Binding-site contacts:
Ligand atom N2 contacts residue ASN242 of chain 1.B at 3.0 Å (h-bond).
Ligand atom O7 contacts residue ASN242 of chain 1.B at 3.3 Å (h-bond).
Ligand atom C3 contacts residue ASN242 of chain 1.B at 4.0 Å.
Ligand atom C2 contacts residue ASN242 of chain 1.B at 2.7 Å.
Ligand atom C1 contacts residue ASN242 of chain 1.B at 1.5 Å.
Ligand atom C3 contacts residue TRP148 of chain 1.B at 4.4 Å (hydrophobic).
Ligand atom C1 contacts residue TRP148 of chain 1.B at 4.3 Å (hydrophobic).
Ligand atom C5 contacts residue ASN242 of chain 1.B at 3.6 Å.
Ligand atom C8 contacts residue VAL240 of chain 1.B at 3.4 Å (hydrophobic).
Ligand atom C4 contacts residue ASN242 of chain 1.B at 4.3 Å.
Ligand atom C5 contacts residue TRP148 of chain 1.B at 4.0 Å (hydrophobic).
Ligand atom O6 contacts residue TRP148 of chain 1.B at 4.1 Å.
Ligand atom C7 contacts residue ASN242 of chain 1.B at 3.2 Å.
Ligand atom O5 contacts residue ASN242 of chain 1.B at 2.4 Å (h-bond).
Ligand atom C8 contacts residue THR241 of chain 1.B at 4.4 Å.
Ligand atom C8 contacts residue ASN242 of chain 1.B at 3.7 Å.

A protein and the small-molecule ligand that binds it are described below.
Small molecule (SMILES): CC(=O)N[C@@H]1[C@@H](O)[C@H](O)[C@@H](CO)O[C@H]1O

Sequence of chain 1.B:
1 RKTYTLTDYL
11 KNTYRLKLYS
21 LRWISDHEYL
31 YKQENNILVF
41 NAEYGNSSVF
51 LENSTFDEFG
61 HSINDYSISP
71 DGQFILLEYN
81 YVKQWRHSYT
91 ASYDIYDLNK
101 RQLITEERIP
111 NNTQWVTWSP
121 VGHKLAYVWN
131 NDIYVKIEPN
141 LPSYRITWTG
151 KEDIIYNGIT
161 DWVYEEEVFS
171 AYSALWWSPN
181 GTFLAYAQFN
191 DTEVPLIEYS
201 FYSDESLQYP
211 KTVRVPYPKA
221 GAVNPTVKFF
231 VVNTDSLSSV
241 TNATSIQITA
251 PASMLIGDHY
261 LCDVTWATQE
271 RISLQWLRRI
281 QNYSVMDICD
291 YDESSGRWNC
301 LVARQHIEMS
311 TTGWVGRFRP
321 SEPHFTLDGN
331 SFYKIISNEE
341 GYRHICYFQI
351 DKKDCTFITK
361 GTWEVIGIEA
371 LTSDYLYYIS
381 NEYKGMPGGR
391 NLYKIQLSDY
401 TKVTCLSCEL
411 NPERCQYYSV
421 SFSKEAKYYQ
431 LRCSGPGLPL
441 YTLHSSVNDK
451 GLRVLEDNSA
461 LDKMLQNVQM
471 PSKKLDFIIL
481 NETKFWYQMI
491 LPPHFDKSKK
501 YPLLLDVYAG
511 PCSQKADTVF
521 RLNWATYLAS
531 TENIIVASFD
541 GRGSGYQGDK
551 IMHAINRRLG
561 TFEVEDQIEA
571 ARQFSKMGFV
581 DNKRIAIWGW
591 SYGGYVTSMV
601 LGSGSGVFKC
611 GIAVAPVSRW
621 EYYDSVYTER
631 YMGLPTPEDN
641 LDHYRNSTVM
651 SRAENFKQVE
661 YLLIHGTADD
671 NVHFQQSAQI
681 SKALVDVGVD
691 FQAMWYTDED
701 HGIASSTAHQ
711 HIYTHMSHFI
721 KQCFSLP